The protein below binds the small molecule below.
Small molecule (SMILES): CC(C)CCNC(=O)[C@@H]1CNC[C@H](CN2CC(=O)N(c3ccccc3Cl)CC2(C)C)C1

Binding-site contacts:
Ligand atom C20 contacts residue GLY40 of chain 2.A at 3.6 Å.
Ligand atom C9 contacts residue THR85 of chain 2.A at 3.4 Å.
Ligand atom C23 contacts residue GLY40 of chain 2.A at 3.8 Å.
Ligand atom N28 contacts residue TYR83 of chain 2.A at 3.9 Å.
Ligand atom C15 contacts residue ASP38 of chain 2.A at 3.5 Å.
Ligand atom C11 contacts residue GLY40 of chain 2.A at 3.5 Å.
Ligand atom C10 contacts residue TYR83 of chain 2.A at 3.7 Å (hydrophobic).
Ligand atom CL contacts residue PHE119 of chain 2.A at 3.4 Å.
Ligand atom C14 contacts residue ASP38 of chain 2.A at 3.4 Å.
Ligand atom CL contacts residue PHE124 of chain 2.A at 3.8 Å.
Ligand atom N28 contacts residue GLY40 of chain 2.A at 3.0 Å (h-bond).
Ligand atom C6 contacts residue PHE124 of chain 2.A at 3.8 Å (hydrophobic).
Ligand atom C20 contacts residue SER41 of chain 2.A at 3.7 Å.
Ligand atom C8 contacts residue SER84 of chain 2.A at 4.0 Å.
Ligand atom C18 contacts residue TYR83 of chain 2.A at 3.8 Å (hydrophobic).
Ligand atom C22 contacts residue TYR83 of chain 2.A at 3.8 Å (hydrophobic).
Ligand atom C19 contacts residue ILE137 of chain 2.A at 3.7 Å (hydrophobic).
Ligand atom N25 contacts residue ASP226 of chain 2.A at 2.8 Å (salt-bridge).
Ligand atom O29 contacts residue PRO118 of chain 2.A at 4.0 Å.
Ligand atom N25 contacts residue ASP38 of chain 2.A at 2.7 Å (salt-bridge).
Ligand atom CL contacts residue PRO118 of chain 2.A at 3.6 Å.
Ligand atom C14 contacts residue GLY40 of chain 2.A at 3.8 Å.
Ligand atom C22 contacts residue ARG82 of chain 2.A at 3.5 Å.
Ligand atom C8 contacts residue GLY40 of chain 2.A at 3.9 Å.
Ligand atom C11 contacts residue ASP38 of chain 2.A at 3.6 Å.
Ligand atom C8 contacts residue TYR83 of chain 2.A at 3.5 Å (hydrophobic).
Ligand atom C17 contacts residue GLY228 of chain 2.A at 3.9 Å.
Ligand atom C11 contacts residue ASP226 of chain 2.A at 3.3 Å.
Ligand atom O29 contacts residue THR85 of chain 2.A at 2.7 Å (h-bond).
Ligand atom C12 contacts residue ASP226 of chain 2.A at 3.3 Å.
Ligand atom C19 contacts residue TYR83 of chain 2.A at 4.0 Å (hydrophobic).
Ligand atom O30 contacts residue TYR83 of chain 2.A at 3.2 Å.
Ligand atom C21 contacts residue GLY228 of chain 2.A at 3.4 Å.
Ligand atom C12 contacts residue ASP38 of chain 2.A at 3.5 Å.
Ligand atom O30 contacts residue SER84 of chain 2.A at 2.8 Å (h-bond).
Ligand atom C7 contacts residue THR85 of chain 2.A at 3.4 Å.
Ligand atom N25 contacts residue GLY40 of chain 2.A at 3.8 Å.
Ligand atom C14 contacts residue TYR83 of chain 2.A at 3.7 Å (hydrophobic).
Ligand atom C12 contacts residue GLY228 of chain 2.A at 3.6 Å.
Ligand atom C2 contacts residue GLN19 of chain 2.A at 3.4 Å.

Sequence of chain 2.A:
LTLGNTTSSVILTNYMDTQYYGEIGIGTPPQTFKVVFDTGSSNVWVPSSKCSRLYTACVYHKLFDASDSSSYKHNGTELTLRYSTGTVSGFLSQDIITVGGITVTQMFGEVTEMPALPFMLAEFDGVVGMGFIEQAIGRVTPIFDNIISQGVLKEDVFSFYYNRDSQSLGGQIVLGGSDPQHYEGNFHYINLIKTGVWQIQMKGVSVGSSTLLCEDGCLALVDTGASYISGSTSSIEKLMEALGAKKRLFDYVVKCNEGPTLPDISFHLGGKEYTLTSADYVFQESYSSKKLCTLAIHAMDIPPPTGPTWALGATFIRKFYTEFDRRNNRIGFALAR